Sequence of chain 1.B:
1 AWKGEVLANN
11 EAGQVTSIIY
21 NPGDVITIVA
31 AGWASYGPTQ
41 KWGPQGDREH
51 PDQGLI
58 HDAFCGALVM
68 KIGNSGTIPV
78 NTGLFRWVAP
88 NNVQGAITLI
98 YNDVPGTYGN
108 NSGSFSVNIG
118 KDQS

This small molecule binds to this protein.
Small molecule (SMILES): CCNC(=O)[C@@H]1C[C@H](NC(=O)[C@H](Cc2cn(CCNC(=O)c3ccc(S)cc3)nn2)NC)CN1

Binding-site contacts:
Ligand atom S1 contacts residue GAL1 of chain 1.K at 1.8 Å.
Ligand atom C6 contacts residue GAL1 of chain 1.K at 4.1 Å.
Ligand atom C9 contacts residue HIS50 of chain 1.B at 4.3 Å.
Ligand atom S1 contacts residue PRO38 of chain 1.B at 4.3 Å.
Ligand atom N3 contacts residue PRO51 of chain 1.B at 4.4 Å.
Ligand atom C6 contacts residue TYR36 of chain 1.B at 4.5 Å (hydrophobic).
Ligand atom N1 contacts residue PRO51 of chain 1.B at 4.4 Å.
Ligand atom C3 contacts residue GAL1 of chain 1.K at 4.5 Å.
Ligand atom C2 contacts residue HIS50 of chain 1.B at 3.3 Å.
Ligand atom N4 contacts residue GLU49 of chain 1.B at 3.1 Å (salt-bridge).
Ligand atom C1 contacts residue HIS50 of chain 1.B at 3.2 Å.
Ligand atom C2 contacts residue GAL1 of chain 1.K at 3.1 Å.
Ligand atom C12 contacts residue GLU49 of chain 1.B at 4.3 Å.
Ligand atom N2 contacts residue GLU49 of chain 1.B at 4.2 Å.
Ligand atom N3 contacts residue GLU49 of chain 1.B at 2.8 Å (salt-bridge).
Ligand atom C2 contacts residue GLN53 of chain 1.B at 3.6 Å.
Ligand atom C3 contacts residue HIS50 of chain 1.B at 3.4 Å.
Ligand atom S1 contacts residue HIS50 of chain 1.B at 4.1 Å.
Ligand atom S1 contacts residue TYR36 of chain 1.B at 3.8 Å.
Ligand atom C9 contacts residue PRO51 of chain 1.B at 4.2 Å (hydrophobic).
Ligand atom C5 contacts residue HIS50 of chain 1.B at 3.4 Å.
Ligand atom C3 contacts residue GLN53 of chain 1.B at 3.8 Å.
Ligand atom C6 contacts residue HIS50 of chain 1.B at 3.3 Å.
Ligand atom C1 contacts residue GAL1 of chain 1.K at 2.9 Å.
Ligand atom O1 contacts residue PRO51 of chain 1.B at 4.0 Å.
Ligand atom C1 contacts residue TYR36 of chain 1.B at 4.4 Å (hydrophobic).
Ligand atom C4 contacts residue HIS50 of chain 1.B at 3.4 Å.